Binding-site contacts:
Ligand atom C8 contacts residue ASN74 of chain 1.A at 3.1 Å.
Ligand atom C4 contacts residue ASN74 of chain 1.A at 4.2 Å.
Ligand atom C3 contacts residue ASN74 of chain 1.A at 3.8 Å.
Ligand atom O7 contacts residue HIS73 of chain 1.A at 3.9 Å.
Ligand atom O7 contacts residue ASN74 of chain 1.A at 3.3 Å (h-bond).
Ligand atom C1 contacts residue THR76 of chain 1.A at 4.0 Å.
Ligand atom O5 contacts residue MET106 of chain 1.A at 4.1 Å.
Ligand atom C8 contacts residue HIS73 of chain 1.A at 4.4 Å.
Ligand atom C1 contacts residue ASN74 of chain 1.A at 1.4 Å.
Ligand atom C2 contacts residue ASN74 of chain 1.A at 2.4 Å.
Ligand atom C7 contacts residue ASN74 of chain 1.A at 3.3 Å.
Ligand atom C5 contacts residue ASN74 of chain 1.A at 3.7 Å.
Ligand atom O5 contacts residue ASN74 of chain 1.A at 2.4 Å (h-bond).
Ligand atom N2 contacts residue ASN74 of chain 1.A at 2.9 Å (h-bond).

Sequence of chain 1.A:
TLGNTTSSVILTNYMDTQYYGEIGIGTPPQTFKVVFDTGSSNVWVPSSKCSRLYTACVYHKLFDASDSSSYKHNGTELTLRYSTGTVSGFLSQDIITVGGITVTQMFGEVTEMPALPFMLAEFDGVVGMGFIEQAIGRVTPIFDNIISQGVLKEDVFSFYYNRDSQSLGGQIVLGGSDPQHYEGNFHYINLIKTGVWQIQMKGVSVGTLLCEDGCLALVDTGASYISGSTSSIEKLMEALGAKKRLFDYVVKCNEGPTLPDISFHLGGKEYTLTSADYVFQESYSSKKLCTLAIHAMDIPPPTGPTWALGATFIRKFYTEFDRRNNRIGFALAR

A small-molecule ligand and the protein it binds are described below.
Small molecule (SMILES): CC(=O)N[C@@H]1[C@@H](O)[C@H](O)[C@@H](CO)O[C@H]1O